This protein binds this small molecule.
Small molecule (SMILES): CC(=O)N[C@@H]1[C@@H](O)[C@H](O)[C@@H](CO)O[C@H]1O

Sequence of chain 1.C:
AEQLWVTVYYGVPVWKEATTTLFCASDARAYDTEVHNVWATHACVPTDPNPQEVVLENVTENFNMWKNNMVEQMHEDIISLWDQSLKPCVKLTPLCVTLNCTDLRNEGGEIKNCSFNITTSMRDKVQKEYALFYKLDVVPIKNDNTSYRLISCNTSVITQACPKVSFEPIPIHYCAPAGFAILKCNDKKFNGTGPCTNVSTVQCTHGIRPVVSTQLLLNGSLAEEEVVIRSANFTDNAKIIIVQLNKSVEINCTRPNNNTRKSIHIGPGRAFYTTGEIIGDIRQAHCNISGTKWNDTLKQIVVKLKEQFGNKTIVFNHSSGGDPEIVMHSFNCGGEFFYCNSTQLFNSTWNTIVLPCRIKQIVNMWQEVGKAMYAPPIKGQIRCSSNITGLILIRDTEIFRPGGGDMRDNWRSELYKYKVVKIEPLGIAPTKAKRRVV

Binding-site contacts:
Ligand atom O7 contacts residue ASN265 of chain 1.C at 4.2 Å.
Ligand atom C7 contacts residue ASN265 of chain 1.C at 3.8 Å.
Ligand atom O5 contacts residue ILE286 of chain 1.C at 3.7 Å.
Ligand atom C2 contacts residue ILE286 of chain 1.C at 3.9 Å (hydrophobic).
Ligand atom C4 contacts residue ASN265 of chain 1.C at 4.3 Å.
Ligand atom N2 contacts residue ASN265 of chain 1.C at 2.8 Å (h-bond).
Ligand atom C1 contacts residue ILE286 of chain 1.C at 3.8 Å (hydrophobic).
Ligand atom C5 contacts residue ASN265 of chain 1.C at 3.7 Å.
Ligand atom C1 contacts residue ASN265 of chain 1.C at 1.4 Å.
Ligand atom C3 contacts residue ASN265 of chain 1.C at 3.8 Å.
Ligand atom O5 contacts residue ASN265 of chain 1.C at 2.4 Å (h-bond).
Ligand atom O7 contacts residue ILE286 of chain 1.C at 4.4 Å.
Ligand atom C2 contacts residue ASN265 of chain 1.C at 2.4 Å.